Sequence of chain 1.F:
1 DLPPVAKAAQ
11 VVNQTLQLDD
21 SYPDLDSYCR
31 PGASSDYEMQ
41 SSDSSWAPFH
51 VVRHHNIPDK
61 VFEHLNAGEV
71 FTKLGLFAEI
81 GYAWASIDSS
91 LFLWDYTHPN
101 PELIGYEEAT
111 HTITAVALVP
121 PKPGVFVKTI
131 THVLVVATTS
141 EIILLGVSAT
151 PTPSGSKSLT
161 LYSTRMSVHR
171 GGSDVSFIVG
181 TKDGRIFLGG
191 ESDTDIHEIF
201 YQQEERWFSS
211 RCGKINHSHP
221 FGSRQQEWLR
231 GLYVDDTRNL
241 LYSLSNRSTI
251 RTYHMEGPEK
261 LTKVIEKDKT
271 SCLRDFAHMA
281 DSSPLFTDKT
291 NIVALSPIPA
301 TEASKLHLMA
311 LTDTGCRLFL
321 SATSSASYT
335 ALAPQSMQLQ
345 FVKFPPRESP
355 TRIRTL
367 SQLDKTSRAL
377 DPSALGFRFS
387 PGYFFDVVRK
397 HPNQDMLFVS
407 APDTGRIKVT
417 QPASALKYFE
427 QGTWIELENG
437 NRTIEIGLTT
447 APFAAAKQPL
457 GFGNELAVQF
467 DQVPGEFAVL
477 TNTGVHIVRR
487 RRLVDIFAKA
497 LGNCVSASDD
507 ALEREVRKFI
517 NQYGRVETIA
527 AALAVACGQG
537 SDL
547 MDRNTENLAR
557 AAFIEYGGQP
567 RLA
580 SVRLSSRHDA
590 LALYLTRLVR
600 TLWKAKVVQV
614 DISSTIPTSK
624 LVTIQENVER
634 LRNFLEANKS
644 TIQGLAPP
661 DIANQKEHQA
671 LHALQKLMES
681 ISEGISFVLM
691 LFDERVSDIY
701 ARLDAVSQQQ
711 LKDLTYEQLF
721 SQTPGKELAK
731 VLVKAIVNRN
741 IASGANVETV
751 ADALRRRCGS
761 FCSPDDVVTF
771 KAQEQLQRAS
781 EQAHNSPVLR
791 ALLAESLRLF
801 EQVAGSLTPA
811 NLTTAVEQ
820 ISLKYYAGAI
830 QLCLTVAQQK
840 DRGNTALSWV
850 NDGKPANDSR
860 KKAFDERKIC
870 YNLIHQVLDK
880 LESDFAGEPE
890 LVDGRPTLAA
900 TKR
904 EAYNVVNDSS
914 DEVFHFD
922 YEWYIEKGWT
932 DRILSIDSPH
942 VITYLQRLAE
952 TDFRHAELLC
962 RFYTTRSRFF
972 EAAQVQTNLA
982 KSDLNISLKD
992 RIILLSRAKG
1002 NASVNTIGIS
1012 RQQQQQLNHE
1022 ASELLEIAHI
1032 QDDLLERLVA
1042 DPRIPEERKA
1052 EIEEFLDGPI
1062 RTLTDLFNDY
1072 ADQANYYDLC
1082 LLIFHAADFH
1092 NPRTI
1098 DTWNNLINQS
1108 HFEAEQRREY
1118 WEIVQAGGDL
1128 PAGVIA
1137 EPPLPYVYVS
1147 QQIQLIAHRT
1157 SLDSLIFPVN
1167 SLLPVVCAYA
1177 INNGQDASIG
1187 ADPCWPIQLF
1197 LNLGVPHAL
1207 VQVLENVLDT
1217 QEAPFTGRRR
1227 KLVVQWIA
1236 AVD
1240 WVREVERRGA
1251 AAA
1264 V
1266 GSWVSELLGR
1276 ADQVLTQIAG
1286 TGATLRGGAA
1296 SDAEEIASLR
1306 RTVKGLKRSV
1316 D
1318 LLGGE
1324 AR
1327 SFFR

Sequence of chain 1.D:
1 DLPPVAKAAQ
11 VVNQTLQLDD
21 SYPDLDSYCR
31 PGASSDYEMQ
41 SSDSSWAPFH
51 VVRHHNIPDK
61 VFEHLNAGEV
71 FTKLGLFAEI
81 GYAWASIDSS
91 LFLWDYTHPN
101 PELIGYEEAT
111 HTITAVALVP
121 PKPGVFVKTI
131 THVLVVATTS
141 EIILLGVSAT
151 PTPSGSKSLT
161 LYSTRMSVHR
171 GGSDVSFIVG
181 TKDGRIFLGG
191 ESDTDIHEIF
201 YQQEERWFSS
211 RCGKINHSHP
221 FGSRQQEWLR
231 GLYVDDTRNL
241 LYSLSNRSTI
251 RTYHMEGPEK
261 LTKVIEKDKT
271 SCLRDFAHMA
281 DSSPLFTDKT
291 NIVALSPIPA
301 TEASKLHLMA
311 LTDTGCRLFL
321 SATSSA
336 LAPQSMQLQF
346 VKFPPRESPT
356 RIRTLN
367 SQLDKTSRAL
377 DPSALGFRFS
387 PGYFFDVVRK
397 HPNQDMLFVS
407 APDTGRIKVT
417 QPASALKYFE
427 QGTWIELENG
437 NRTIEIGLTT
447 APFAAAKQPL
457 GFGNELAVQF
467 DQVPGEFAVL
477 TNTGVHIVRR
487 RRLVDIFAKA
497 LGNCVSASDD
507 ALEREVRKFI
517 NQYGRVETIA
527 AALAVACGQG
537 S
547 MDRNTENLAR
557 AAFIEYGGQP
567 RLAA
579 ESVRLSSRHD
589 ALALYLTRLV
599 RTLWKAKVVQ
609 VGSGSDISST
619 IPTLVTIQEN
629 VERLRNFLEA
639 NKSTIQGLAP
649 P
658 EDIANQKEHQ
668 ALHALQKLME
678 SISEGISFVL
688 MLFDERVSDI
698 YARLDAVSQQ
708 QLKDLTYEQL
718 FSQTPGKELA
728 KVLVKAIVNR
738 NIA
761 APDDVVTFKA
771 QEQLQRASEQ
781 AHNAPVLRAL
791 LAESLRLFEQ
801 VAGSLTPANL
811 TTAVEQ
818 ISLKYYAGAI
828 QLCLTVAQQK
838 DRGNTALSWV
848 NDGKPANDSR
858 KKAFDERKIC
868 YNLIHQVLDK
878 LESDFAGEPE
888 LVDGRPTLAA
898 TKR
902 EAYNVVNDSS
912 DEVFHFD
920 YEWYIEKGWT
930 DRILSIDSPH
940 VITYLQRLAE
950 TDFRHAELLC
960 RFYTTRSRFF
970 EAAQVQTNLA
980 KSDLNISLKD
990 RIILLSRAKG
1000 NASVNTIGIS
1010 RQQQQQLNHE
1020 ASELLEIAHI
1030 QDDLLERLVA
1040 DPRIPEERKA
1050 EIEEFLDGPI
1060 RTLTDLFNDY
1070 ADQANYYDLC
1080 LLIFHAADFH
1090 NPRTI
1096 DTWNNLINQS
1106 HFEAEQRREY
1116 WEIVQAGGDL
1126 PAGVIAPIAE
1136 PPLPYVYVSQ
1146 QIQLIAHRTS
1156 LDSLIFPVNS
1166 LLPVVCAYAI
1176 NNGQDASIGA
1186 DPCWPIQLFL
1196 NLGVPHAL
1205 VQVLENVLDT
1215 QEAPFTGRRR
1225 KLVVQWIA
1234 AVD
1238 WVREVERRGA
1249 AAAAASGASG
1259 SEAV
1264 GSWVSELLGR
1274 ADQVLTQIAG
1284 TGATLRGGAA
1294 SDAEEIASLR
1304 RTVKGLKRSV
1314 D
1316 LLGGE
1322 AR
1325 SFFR

Binding-site contacts:
Ligand atom CD contacts residue TYR1076 of chain 1.D at 2.5 Å (hydrophobic).
Ligand atom N contacts residue ASP1071 of chain 1.D at 1.7 Å.
Ligand atom N contacts residue ALA1070 of chain 1.D at 2.1 Å.
Ligand atom N contacts residue LYS8 of chain 1.P at 2.1 Å (salt-bridge).
Ligand atom CE contacts residue ASN1074 of chain 1.D at 1.9 Å.
Ligand atom CB contacts residue PHE1066 of chain 1.D at 2.4 Å (hydrophobic).
Ligand atom O contacts residue ASP1071 of chain 1.D at 0.9 Å.
Ligand atom C contacts residue ASP1071 of chain 1.D at 0.9 Å.
Ligand atom CD contacts residue ASN1074 of chain 1.D at 2.5 Å.
Ligand atom NH1 contacts residue PHE1083 of chain 1.D at 1.2 Å.
Ligand atom O contacts residue ASP1071 of chain 1.D at 2.6 Å (salt-bridge).
Ligand atom CG contacts residue TYR1076 of chain 1.D at 2.9 Å (hydrophobic).
Ligand atom N contacts residue ASP1071 of chain 1.D at 2.7 Å (salt-bridge).
Ligand atom CA contacts residue ASP1071 of chain 1.D at 2.1 Å.
Ligand atom CG contacts residue ASN1074 of chain 1.D at 1.5 Å.
Ligand atom CA contacts residue CYS1079 of chain 1.D at 2.9 Å (hydrophobic).
Ligand atom NE contacts residue PHE1066 of chain 1.D at 2.2 Å.
Ligand atom CD contacts residue PHE1083 of chain 1.D at 2.5 Å (hydrophobic).
Ligand atom C contacts residue ASP1071 of chain 1.D at 2.3 Å.
Ligand atom NE contacts residue PHE1083 of chain 1.D at 1.8 Å.
Ligand atom CD contacts residue PHE1066 of chain 1.D at 1.0 Å (hydrophobic).
Ligand atom O contacts residue LYS8 of chain 1.P at 2.2 Å.
Ligand atom CG contacts residue PHE1066 of chain 1.D at 1.9 Å (hydrophobic).
Ligand atom NH2 contacts residue PHE1083 of chain 1.D at 0.8 Å.
Ligand atom NZ contacts residue ASN1074 of chain 1.D at 1.1 Å (h-bond).
Ligand atom O contacts residue VAL127 of chain 1.F at 2.5 Å (h-bond).
Ligand atom N contacts residue ASP1071 of chain 1.D at 1.4 Å (salt-bridge).
Ligand atom CG contacts residue CYS1079 of chain 1.D at 2.2 Å (hydrophobic).
Ligand atom CA contacts residue ASP1071 of chain 1.D at 2.1 Å.
Ligand atom CB contacts residue LYS8 of chain 1.P at 2.2 Å.
Ligand atom CA contacts residue LYS8 of chain 1.P at 2.5 Å.
Ligand atom N contacts residue GLY105 of chain 1.F at 2.8 Å (h-bond).
Ligand atom CZ contacts residue PHE1083 of chain 1.D at 0.9 Å (hydrophobic).
Ligand atom CA contacts residue ARG11 of chain 1.P at 2.4 Å.
Ligand atom NH1 contacts residue CYS1079 of chain 1.D at 2.3 Å (h-bond).
Ligand atom N contacts residue CYS1079 of chain 1.D at 2.6 Å (h-bond).
Ligand atom CB contacts residue ARG11 of chain 1.P at 1.1 Å.
Ligand atom CB contacts residue ASN1074 of chain 1.D at 2.8 Å.
Ligand atom C contacts residue LYS8 of chain 1.P at 2.9 Å.
Ligand atom CB contacts residue ASP1071 of chain 1.D at 2.7 Å.

This protein binds this small molecule.
Small molecule (SMILES): CSCC[C@H](NC(=O)[C@@H]1CCCN1C(=O)[C@H](CC(C)C)NC(=O)[C@H](CC(C)C)NC(=O)[C@H](CCCCN)NC(=O)[C@H](C)NC(=O)[C@H](CCCCN)NC(=O)[C@@H](N)CCCN=C(N)N)C(=O)N[C@@H](CCC(=O)O)C(=O)N[C@@H](CCC(=O)O)C(=O)N[C@@H](C)C(=O)N[C@@H](CC(C)C)C(=O)N[C@@H](CC(C)C)C(=O)N1CCC[C@H]1C=O

Sequence of chain 1.P:
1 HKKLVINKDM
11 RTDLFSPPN